Binding-site contacts:
Ligand atom O2 contacts residue NAG1 of chain 12.N at 3.4 Å (h-bond).
Ligand atom O5 contacts residue NAG1 of chain 12.N at 2.5 Å (h-bond).
Ligand atom C2 contacts residue HIS2 of chain 12.B at 4.5 Å.
Ligand atom C3 contacts residue NAG1 of chain 12.N at 4.1 Å.
Ligand atom C2 contacts residue NAG1 of chain 12.N at 2.9 Å.
Ligand atom C2 contacts residue BMA1 of chain 12.P at 3.2 Å.
Ligand atom O2 contacts residue BMA1 of chain 12.P at 3.0 Å (h-bond).
Ligand atom O4 contacts residue BMA1 of chain 12.P at 4.0 Å.
Ligand atom O2 contacts residue HIS2 of chain 12.B at 3.4 Å (h-bond).
Ligand atom O6 contacts residue NAG1 of chain 12.N at 4.5 Å.
Ligand atom C1 contacts residue NAG1 of chain 12.N at 1.7 Å.
Ligand atom C5 contacts residue NAG1 of chain 12.N at 3.8 Å.
Ligand atom C4 contacts residue BMA1 of chain 12.P at 3.6 Å.
Ligand atom O3 contacts residue BMA1 of chain 12.P at 1.1 Å.
Ligand atom C3 contacts residue BMA1 of chain 12.P at 2.5 Å.

Sequence of chain 12.B:
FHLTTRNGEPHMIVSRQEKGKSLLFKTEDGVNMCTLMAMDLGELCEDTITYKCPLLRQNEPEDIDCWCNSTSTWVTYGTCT

This small molecule binds to this protein.
Small molecule (SMILES): OC[C@H]1O[C@@H](O)[C@@H](O)[C@@H](O)[C@@H]1O